Sequence of chain 1.A:
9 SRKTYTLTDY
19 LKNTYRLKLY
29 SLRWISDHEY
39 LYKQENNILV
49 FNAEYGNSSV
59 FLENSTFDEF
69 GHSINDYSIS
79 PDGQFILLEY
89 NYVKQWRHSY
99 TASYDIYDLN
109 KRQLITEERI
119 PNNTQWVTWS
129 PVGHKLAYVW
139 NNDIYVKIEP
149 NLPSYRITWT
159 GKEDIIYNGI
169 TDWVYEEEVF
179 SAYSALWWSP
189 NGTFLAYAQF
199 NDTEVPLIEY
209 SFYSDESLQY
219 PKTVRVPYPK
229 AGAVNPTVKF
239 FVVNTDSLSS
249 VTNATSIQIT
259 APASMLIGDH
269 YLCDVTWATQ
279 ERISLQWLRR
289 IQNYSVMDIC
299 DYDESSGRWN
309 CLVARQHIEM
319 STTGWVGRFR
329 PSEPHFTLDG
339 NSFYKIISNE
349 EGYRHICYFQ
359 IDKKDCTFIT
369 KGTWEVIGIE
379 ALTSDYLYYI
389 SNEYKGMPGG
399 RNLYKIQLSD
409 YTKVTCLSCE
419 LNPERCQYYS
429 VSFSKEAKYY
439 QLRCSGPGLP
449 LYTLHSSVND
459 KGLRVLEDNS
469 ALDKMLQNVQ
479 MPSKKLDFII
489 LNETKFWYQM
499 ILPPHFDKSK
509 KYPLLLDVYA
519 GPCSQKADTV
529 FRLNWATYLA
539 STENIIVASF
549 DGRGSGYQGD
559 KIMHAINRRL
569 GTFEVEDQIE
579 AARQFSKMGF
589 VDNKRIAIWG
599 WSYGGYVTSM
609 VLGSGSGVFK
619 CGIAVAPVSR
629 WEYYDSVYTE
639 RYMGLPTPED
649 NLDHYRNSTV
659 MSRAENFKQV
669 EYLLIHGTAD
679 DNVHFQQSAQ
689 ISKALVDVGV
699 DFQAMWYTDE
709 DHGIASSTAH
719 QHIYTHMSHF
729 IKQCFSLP

This protein binds this small molecule.
Small molecule (SMILES): CC(=O)N[C@@H]1[C@@H](O)[C@H](O)[C@@H](CO)O[C@H]1O

Binding-site contacts:
Ligand atom O5 contacts residue GLN278 of chain 1.A at 3.6 Å.
Ligand atom O7 contacts residue ASN189 of chain 1.A at 4.4 Å.
Ligand atom C5 contacts residue THR191 of chain 1.A at 3.7 Å.
Ligand atom C6 contacts residue GLU279 of chain 1.A at 2.8 Å.
Ligand atom C4 contacts residue ASN189 of chain 1.A at 4.2 Å.
Ligand atom C1 contacts residue THR191 of chain 1.A at 3.6 Å.
Ligand atom O4 contacts residue THR191 of chain 1.A at 4.5 Å.
Ligand atom C8 contacts residue ASN189 of chain 1.A at 3.2 Å.
Ligand atom C6 contacts residue GLN278 of chain 1.A at 4.2 Å.
Ligand atom C1 contacts residue ASN189 of chain 1.A at 1.4 Å.
Ligand atom C2 contacts residue ASN189 of chain 1.A at 2.7 Å.
Ligand atom O6 contacts residue GLN278 of chain 1.A at 3.6 Å.
Ligand atom O6 contacts residue GLU279 of chain 1.A at 2.8 Å (salt-bridge).
Ligand atom C7 contacts residue ASN189 of chain 1.A at 3.3 Å.
Ligand atom C1 contacts residue GLN278 of chain 1.A at 4.3 Å.
Ligand atom O5 contacts residue ASN189 of chain 1.A at 2.2 Å (h-bond).
Ligand atom C3 contacts residue THR191 of chain 1.A at 4.0 Å.
Ligand atom C4 contacts residue THR191 of chain 1.A at 4.2 Å.
Ligand atom C6 contacts residue ASN189 of chain 1.A at 4.4 Å.
Ligand atom O5 contacts residue THR191 of chain 1.A at 4.0 Å.
Ligand atom C2 contacts residue THR191 of chain 1.A at 4.2 Å.
Ligand atom C3 contacts residue ASN189 of chain 1.A at 3.9 Å.
Ligand atom N2 contacts residue ASN189 of chain 1.A at 2.9 Å (h-bond).
Ligand atom C5 contacts residue ASN189 of chain 1.A at 3.5 Å.
Ligand atom C5 contacts residue GLU279 of chain 1.A at 4.3 Å.